Binding-site contacts:
Ligand atom C8 contacts residue SER266 of chain 1.A at 4.1 Å.
Ligand atom C2 contacts residue NHE1 of chain 1.E at 3.5 Å.
Ligand atom N3 contacts residue HEM1 of chain 1.C at 1.9 Å.
Ligand atom C7 contacts residue ALA267 of chain 1.A at 3.8 Å (hydrophobic).
Ligand atom C6 contacts residue ALA267 of chain 1.A at 3.7 Å (hydrophobic).
Ligand atom N1 contacts residue ALA267 of chain 1.A at 2.7 Å (h-bond).
Ligand atom C5 contacts residue PHE166 of chain 1.A at 3.7 Å (hydrophobic).
Ligand atom C2 contacts residue ALA267 of chain 1.A at 3.3 Å (hydrophobic).
Ligand atom C5 contacts residue NHE1 of chain 1.E at 4.1 Å.
Ligand atom C4 contacts residue PHE166 of chain 1.A at 3.7 Å (hydrophobic).
Ligand atom C2 contacts residue HEM1 of chain 1.C at 2.9 Å.
Ligand atom C9 contacts residue TYR129 of chain 1.A at 4.1 Å (hydrophobic).
Ligand atom C10 contacts residue VAL133 of chain 1.A at 3.3 Å (hydrophobic).
Ligand atom C8 contacts residue GLY265 of chain 1.A at 4.0 Å.
Ligand atom N1 contacts residue SER266 of chain 1.A at 3.5 Å.
Ligand atom C11 contacts residue PHE166 of chain 1.A at 3.2 Å (hydrophobic).
Ligand atom N3 contacts residue HIS349 of chain 1.A at 4.0 Å.
Ligand atom C6 contacts residue PHE166 of chain 1.A at 3.5 Å (hydrophobic).
Ligand atom C9 contacts residue VAL133 of chain 1.A at 3.4 Å (hydrophobic).
Ligand atom N3 contacts residue ALA267 of chain 1.A at 3.6 Å.
Ligand atom C7 contacts residue GLY265 of chain 1.A at 3.9 Å.
Ligand atom C11 contacts residue SER170 of chain 1.A at 3.4 Å.
Ligand atom C11 contacts residue TYR129 of chain 1.A at 4.0 Å (hydrophobic).
Ligand atom C10 contacts residue SER170 of chain 1.A at 3.5 Å.
Ligand atom C10 contacts residue TYR129 of chain 1.A at 4.0 Å (hydrophobic).
Ligand atom C8 contacts residue CYS132 of chain 1.A at 4.0 Å (hydrophobic).
Ligand atom N1 contacts residue NHE1 of chain 1.E at 3.3 Å.
Ligand atom N1 contacts residue HEM1 of chain 1.C at 4.1 Å.
Ligand atom C9 contacts residue PHE166 of chain 1.A at 3.7 Å (hydrophobic).
Ligand atom C7 contacts residue PHE166 of chain 1.A at 3.8 Å (hydrophobic).
Ligand atom C10 contacts residue PHE166 of chain 1.A at 3.4 Å (hydrophobic).
Ligand atom C10 contacts residue PHE167 of chain 1.A at 4.0 Å (hydrophobic).
Ligand atom C7 contacts residue SER266 of chain 1.A at 3.8 Å.
Ligand atom C4 contacts residue HEM1 of chain 1.C at 2.9 Å.
Ligand atom C4 contacts residue ALA267 of chain 1.A at 3.6 Å (hydrophobic).
Ligand atom C5 contacts residue ALA267 of chain 1.A at 3.3 Å (hydrophobic).
Ligand atom C8 contacts residue PHE166 of chain 1.A at 4.0 Å (hydrophobic).
Ligand atom C9 contacts residue PHE167 of chain 1.A at 3.8 Å (hydrophobic).
Ligand atom C9 contacts residue CYS132 of chain 1.A at 3.8 Å (hydrophobic).
Ligand atom C5 contacts residue HEM1 of chain 1.C at 4.1 Å.

Sequence of chain 1.A:
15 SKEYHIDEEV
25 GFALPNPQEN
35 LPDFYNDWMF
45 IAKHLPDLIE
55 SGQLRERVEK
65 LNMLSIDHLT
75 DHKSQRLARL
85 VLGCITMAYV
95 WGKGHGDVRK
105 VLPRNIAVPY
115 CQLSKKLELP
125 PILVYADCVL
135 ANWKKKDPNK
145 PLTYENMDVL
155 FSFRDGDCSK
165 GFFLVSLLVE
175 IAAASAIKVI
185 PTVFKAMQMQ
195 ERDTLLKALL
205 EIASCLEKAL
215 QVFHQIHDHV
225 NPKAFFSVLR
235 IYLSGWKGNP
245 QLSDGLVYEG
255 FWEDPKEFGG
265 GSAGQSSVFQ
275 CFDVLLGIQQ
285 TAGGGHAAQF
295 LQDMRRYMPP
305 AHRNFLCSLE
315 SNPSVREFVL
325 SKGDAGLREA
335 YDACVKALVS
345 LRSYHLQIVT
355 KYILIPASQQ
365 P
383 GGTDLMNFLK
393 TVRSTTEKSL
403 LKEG

This protein binds this small molecule.
Small molecule (SMILES): c1ccc(-c2cnc[nH]2)cc1